Binding-site contacts:
Ligand atom O5 contacts residue ASN122 of chain 1.D at 2.4 Å (h-bond).
Ligand atom C8 contacts residue LYS133 of chain 1.D at 3.8 Å.
Ligand atom N2 contacts residue ASN122 of chain 1.D at 2.9 Å (h-bond).
Ligand atom C7 contacts residue LYS133 of chain 1.D at 4.5 Å.
Ligand atom C8 contacts residue ASN122 of chain 1.D at 3.7 Å.
Ligand atom O7 contacts residue THR98 of chain 1.D at 4.2 Å.
Ligand atom O7 contacts residue ASN122 of chain 1.D at 3.5 Å (h-bond).
Ligand atom C7 contacts residue ASN122 of chain 1.D at 3.4 Å.
Ligand atom C2 contacts residue ASN122 of chain 1.D at 2.5 Å.
Ligand atom N2 contacts residue LYS133 of chain 1.D at 4.1 Å.
Ligand atom C3 contacts residue ASN122 of chain 1.D at 3.8 Å.
Ligand atom C8 contacts residue SER120 of chain 1.D at 3.8 Å.
Ligand atom C1 contacts residue ASN122 of chain 1.D at 1.4 Å.
Ligand atom C8 contacts residue GLN100 of chain 1.D at 3.9 Å.
Ligand atom C8 contacts residue PHE121 of chain 1.D at 3.6 Å (hydrophobic).
Ligand atom C5 contacts residue ASN122 of chain 1.D at 3.7 Å.
Ligand atom C4 contacts residue ASN122 of chain 1.D at 4.2 Å.

The protein below binds the small molecule below.
Small molecule (SMILES): CC(=O)N[C@@H]1[C@@H](O)[C@H](O)[C@@H](CO)O[C@H]1O

Sequence of chain 1.D:
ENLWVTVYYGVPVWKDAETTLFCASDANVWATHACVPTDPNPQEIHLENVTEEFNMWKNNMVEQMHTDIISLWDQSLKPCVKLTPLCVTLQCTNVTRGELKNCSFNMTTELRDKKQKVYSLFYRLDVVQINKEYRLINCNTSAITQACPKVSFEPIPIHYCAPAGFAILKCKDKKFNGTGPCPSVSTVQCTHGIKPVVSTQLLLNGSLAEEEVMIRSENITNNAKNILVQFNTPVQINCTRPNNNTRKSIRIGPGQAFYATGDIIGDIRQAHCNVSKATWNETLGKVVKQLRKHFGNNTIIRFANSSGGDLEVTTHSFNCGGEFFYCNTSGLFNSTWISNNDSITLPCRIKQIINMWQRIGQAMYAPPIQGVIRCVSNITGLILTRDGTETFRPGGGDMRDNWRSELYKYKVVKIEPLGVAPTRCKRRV